Sequence of chain 1.G:
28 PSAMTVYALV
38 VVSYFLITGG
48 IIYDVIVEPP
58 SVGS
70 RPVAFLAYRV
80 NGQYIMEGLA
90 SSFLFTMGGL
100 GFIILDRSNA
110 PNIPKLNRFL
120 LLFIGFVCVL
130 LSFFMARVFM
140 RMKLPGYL

Binding-site contacts:
Ligand atom O05 contacts residue ASP335 of chain 1.A at 4.3 Å.
Ligand atom O77 contacts residue ILE48 of chain 1.G at 3.3 Å.
Ligand atom O77 contacts residue ILE44 of chain 1.G at 3.6 Å.
Ligand atom C08 contacts residue ASP335 of chain 1.A at 3.6 Å.
Ligand atom C80 contacts residue ILE49 of chain 1.G at 3.9 Å (hydrophobic).
Ligand atom C01 contacts residue ILE53 of chain 1.G at 4.4 Å (hydrophobic).
Ligand atom C06 contacts residue ASP335 of chain 1.A at 4.3 Å.
Ligand atom C07 contacts residue ASP335 of chain 1.A at 3.2 Å.
Ligand atom C76 contacts residue ILE49 of chain 1.G at 3.8 Å (hydrophobic).
Ligand atom C78 contacts residue ILE48 of chain 1.G at 4.3 Å (hydrophobic).
Ligand atom O22 contacts residue ILE44 of chain 1.G at 4.2 Å.
Ligand atom C01 contacts residue VAL52 of chain 1.G at 3.8 Å (hydrophobic).
Ligand atom O77 contacts residue ILE49 of chain 1.G at 3.9 Å.
Ligand atom C83 contacts residue VAL52 of chain 1.G at 3.9 Å (hydrophobic).
Ligand atom C79 contacts residue ILE49 of chain 1.G at 4.3 Å (hydrophobic).
Ligand atom O22 contacts residue SER40 of chain 1.G at 4.4 Å.
Ligand atom C76 contacts residue ILE48 of chain 1.G at 4.4 Å (hydrophobic).
Ligand atom C85 contacts residue PRO336 of chain 1.A at 3.5 Å (hydrophobic).
Ligand atom C78 contacts residue ILE49 of chain 1.G at 3.6 Å (hydrophobic).
Ligand atom C82 contacts residue ILE49 of chain 1.G at 4.0 Å (hydrophobic).
Ligand atom C80 contacts residue TYR398 of chain 1.A at 3.7 Å (hydrophobic).

This small molecule binds to this protein.
Small molecule (SMILES): C[C@H]1CC[C@]2(OC1)O[C@H]1[C@H](O)[C@@H]3[C@H]4CC[C@@H]5C[C@H](O[C@H]6O[C@@H](CO)[C@H](O)[C@@H](O)[C@@H]6O)[C@@H](O)C[C@@]5(C)[C@@H]4CC[C@@]3(C)[C@@H]1[C@H]2C

Sequence of chain 1.A:
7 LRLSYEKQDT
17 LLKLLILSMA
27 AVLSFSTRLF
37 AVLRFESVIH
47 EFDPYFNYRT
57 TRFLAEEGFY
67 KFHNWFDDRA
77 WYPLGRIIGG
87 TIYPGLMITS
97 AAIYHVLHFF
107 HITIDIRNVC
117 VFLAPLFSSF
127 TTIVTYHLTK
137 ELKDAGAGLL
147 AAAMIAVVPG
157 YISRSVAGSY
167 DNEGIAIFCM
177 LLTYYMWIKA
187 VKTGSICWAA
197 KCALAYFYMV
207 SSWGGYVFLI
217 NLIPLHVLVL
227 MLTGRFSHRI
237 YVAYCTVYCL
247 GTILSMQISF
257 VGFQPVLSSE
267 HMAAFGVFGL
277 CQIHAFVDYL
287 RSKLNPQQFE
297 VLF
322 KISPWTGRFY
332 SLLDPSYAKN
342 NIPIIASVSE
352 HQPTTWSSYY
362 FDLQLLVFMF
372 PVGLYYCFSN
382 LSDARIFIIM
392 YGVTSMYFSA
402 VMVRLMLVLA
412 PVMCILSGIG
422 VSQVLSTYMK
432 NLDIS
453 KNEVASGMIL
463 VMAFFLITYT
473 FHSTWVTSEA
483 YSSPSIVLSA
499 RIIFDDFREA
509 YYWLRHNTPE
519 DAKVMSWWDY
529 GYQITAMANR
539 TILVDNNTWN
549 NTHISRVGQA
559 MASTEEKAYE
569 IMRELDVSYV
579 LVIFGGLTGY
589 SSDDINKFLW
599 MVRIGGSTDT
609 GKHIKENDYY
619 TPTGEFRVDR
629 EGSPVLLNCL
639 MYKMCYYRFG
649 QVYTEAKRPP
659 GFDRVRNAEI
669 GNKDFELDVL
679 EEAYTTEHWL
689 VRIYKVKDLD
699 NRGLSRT